The small molecule below binds the protein below.
Small molecule (SMILES): CC(=O)N[C@H]1[C@H](O[C@H]2[C@H](O)[C@@H](NC(C)=O)CO[C@@H]2CO)O[C@H](CO)[C@@H](O)[C@@H]1O

Sequence of chain 1.B:
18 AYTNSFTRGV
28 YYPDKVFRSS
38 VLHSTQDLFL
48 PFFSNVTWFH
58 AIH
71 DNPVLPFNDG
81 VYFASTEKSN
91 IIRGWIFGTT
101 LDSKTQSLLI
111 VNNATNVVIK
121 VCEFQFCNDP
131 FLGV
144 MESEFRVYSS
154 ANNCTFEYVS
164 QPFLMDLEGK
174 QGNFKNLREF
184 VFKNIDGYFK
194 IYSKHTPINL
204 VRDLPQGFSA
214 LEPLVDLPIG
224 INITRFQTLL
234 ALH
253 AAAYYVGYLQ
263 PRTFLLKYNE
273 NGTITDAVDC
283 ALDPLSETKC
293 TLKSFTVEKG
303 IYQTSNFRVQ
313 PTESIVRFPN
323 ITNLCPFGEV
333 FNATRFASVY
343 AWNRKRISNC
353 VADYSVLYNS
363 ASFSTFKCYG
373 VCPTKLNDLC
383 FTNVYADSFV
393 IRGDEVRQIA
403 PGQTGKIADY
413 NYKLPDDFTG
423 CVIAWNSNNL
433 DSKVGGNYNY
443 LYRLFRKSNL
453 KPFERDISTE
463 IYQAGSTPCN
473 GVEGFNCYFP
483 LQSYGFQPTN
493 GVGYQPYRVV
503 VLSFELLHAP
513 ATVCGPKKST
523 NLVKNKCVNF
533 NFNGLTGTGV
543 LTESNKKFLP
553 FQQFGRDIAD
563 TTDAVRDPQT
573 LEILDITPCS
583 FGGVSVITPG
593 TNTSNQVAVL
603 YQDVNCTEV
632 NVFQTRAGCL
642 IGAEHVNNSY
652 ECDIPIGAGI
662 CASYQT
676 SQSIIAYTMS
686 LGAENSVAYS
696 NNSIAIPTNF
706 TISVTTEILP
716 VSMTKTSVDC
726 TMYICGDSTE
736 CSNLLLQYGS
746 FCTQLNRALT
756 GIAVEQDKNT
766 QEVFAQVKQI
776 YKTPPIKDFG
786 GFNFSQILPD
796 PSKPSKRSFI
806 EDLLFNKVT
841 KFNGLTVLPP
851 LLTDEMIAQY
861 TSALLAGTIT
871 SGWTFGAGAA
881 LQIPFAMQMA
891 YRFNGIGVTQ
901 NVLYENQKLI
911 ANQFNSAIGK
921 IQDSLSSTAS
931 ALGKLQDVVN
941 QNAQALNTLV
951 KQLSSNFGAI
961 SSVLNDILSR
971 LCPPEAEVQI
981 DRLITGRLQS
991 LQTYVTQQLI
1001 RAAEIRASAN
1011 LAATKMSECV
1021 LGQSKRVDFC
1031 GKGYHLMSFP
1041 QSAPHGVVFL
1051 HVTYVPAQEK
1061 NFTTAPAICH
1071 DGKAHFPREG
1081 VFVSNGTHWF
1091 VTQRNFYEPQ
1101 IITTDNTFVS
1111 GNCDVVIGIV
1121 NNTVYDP

Binding-site contacts:
Ligand atom C4 contacts residue ASN1085 of chain 1.B at 4.2 Å.
Ligand atom C3 contacts residue THR1087 of chain 1.B at 3.8 Å.
Ligand atom C3 contacts residue HIS1088 of chain 1.B at 4.0 Å.
Ligand atom C4 contacts residue HIS1088 of chain 1.B at 4.3 Å.
Ligand atom O5 contacts residue HIS1088 of chain 1.B at 4.3 Å.
Ligand atom C5 contacts residue HIS1088 of chain 1.B at 3.8 Å.
Ligand atom C2 contacts residue ASN1085 of chain 1.B at 2.4 Å.
Ligand atom C1 contacts residue ASN1085 of chain 1.B at 1.4 Å.
Ligand atom C5 contacts residue ASN1085 of chain 1.B at 3.7 Å.
Ligand atom N2 contacts residue ASN1085 of chain 1.B at 2.8 Å (h-bond).
Ligand atom C8 contacts residue ASN1085 of chain 1.B at 3.4 Å.
Ligand atom C8 contacts residue THR1087 of chain 1.B at 4.1 Å.
Ligand atom N2 contacts residue THR1087 of chain 1.B at 3.0 Å (h-bond).
Ligand atom O4 contacts residue HIS1088 of chain 1.B at 4.4 Å.
Ligand atom C1 contacts residue THR1087 of chain 1.B at 3.6 Å.
Ligand atom C1 contacts residue PHE1090 of chain 1.B at 4.1 Å (hydrophobic).
Ligand atom O7 contacts residue ASN1085 of chain 1.B at 3.5 Å (h-bond).
Ligand atom O5 contacts residue PHE1090 of chain 1.B at 3.4 Å.
Ligand atom C7 contacts residue ASN1085 of chain 1.B at 3.3 Å.
Ligand atom O7 contacts residue HIS1088 of chain 1.B at 3.2 Å (h-bond).
Ligand atom C5 contacts residue PHE1090 of chain 1.B at 3.9 Å (hydrophobic).
Ligand atom C8 contacts residue HIS1088 of chain 1.B at 4.4 Å.
Ligand atom O5 contacts residue ASN1085 of chain 1.B at 2.4 Å (h-bond).
Ligand atom C1 contacts residue HIS1088 of chain 1.B at 4.1 Å.
Ligand atom C6 contacts residue PHE1090 of chain 1.B at 3.7 Å (hydrophobic).
Ligand atom C7 contacts residue HIS1088 of chain 1.B at 4.2 Å.
Ligand atom C7 contacts residue THR1087 of chain 1.B at 4.1 Å.
Ligand atom O3 contacts residue THR1087 of chain 1.B at 4.5 Å.
Ligand atom C3 contacts residue ASN1085 of chain 1.B at 3.7 Å.
Ligand atom C2 contacts residue THR1087 of chain 1.B at 3.6 Å.